Sequence of chain 1.A:
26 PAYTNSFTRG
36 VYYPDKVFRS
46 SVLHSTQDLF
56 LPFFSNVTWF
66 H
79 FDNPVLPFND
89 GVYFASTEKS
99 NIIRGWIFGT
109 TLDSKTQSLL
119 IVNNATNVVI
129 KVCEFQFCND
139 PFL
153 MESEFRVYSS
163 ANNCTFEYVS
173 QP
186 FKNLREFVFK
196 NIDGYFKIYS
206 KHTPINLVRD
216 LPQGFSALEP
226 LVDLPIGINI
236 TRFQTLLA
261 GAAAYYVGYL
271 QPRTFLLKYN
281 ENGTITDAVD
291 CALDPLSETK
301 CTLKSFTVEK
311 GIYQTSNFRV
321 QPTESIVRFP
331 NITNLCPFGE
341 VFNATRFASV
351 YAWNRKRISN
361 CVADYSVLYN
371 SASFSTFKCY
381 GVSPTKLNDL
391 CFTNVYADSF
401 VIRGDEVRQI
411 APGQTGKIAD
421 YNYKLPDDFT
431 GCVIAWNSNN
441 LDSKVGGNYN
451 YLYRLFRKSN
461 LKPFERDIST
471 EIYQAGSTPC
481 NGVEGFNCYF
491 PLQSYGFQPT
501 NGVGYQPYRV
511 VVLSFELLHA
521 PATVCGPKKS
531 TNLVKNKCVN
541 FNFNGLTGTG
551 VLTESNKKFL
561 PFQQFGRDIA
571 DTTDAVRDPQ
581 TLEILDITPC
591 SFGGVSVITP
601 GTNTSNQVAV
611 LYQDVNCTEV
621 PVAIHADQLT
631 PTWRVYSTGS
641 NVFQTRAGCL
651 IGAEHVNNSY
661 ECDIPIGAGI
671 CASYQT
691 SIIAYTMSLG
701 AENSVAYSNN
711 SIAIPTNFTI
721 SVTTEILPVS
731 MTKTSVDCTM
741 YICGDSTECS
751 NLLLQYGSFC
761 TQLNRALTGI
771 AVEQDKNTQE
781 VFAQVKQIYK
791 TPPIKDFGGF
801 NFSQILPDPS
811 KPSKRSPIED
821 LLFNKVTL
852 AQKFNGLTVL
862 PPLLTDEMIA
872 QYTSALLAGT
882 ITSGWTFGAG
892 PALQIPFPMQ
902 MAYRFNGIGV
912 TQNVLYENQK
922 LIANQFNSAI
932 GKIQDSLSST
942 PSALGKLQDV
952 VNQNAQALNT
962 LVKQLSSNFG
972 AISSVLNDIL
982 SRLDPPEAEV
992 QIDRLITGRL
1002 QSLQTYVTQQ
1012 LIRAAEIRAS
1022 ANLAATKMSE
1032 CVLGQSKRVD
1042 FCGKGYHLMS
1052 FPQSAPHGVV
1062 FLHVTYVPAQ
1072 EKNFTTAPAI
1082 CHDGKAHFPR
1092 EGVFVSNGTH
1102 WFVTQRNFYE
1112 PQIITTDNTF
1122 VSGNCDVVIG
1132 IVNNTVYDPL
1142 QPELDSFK

The protein below binds the small molecule below.
Small molecule (SMILES): CC(=O)N[C@@H]1[C@@H](O)[C@H](O)[C@@H](CO)O[C@H]1O

Binding-site contacts:
Ligand atom C2 contacts residue ASN343 of chain 1.A at 2.5 Å.
Ligand atom C5 contacts residue ASN343 of chain 1.A at 3.7 Å.
Ligand atom C8 contacts residue PHE338 of chain 1.A at 4.1 Å (hydrophobic).
Ligand atom N2 contacts residue PHE342 of chain 1.A at 3.8 Å.
Ligand atom C8 contacts residue PHE342 of chain 1.A at 3.9 Å (hydrophobic).
Ligand atom C4 contacts residue ASN343 of chain 1.A at 4.2 Å.
Ligand atom C7 contacts residue PHE342 of chain 1.A at 4.4 Å (hydrophobic).
Ligand atom C3 contacts residue ASN343 of chain 1.A at 3.8 Å.
Ligand atom C1 contacts residue ASN343 of chain 1.A at 1.4 Å.
Ligand atom N2 contacts residue ASN343 of chain 1.A at 2.9 Å (h-bond).
Ligand atom O7 contacts residue ASN343 of chain 1.A at 4.3 Å.
Ligand atom C7 contacts residue ASN343 of chain 1.A at 3.9 Å.
Ligand atom O5 contacts residue ASN343 of chain 1.A at 2.4 Å (h-bond).
Ligand atom C8 contacts residue VAL367 of chain 1.A at 4.3 Å (hydrophobic).